This protein binds this small molecule.
Small molecule (SMILES): CC(C)C[C@H](NC(=O)[C@H](C)NC(=O)CNC(=O)[C@@H](N)Cc1ccccc1)C(=O)N[C@@H](CC(C)C)C(=O)N[C@@H](C)C(=O)O

Binding-site contacts:
Ligand atom C contacts residue ILE14 of chain 22.B at 4.2 Å (hydrophobic).
Ligand atom CG contacts residue THR16 of chain 22.B at 4.0 Å.
Ligand atom CD1 contacts residue THR16 of chain 22.B at 3.1 Å.
Ligand atom C contacts residue THR16 of chain 22.B at 3.7 Å.
Ligand atom O contacts residue ILE14 of chain 22.B at 3.1 Å.
Ligand atom CD1 contacts residue ASP12 of chain 22.B at 3.8 Å.
Ligand atom C contacts residue ILE14 of chain 22.B at 3.6 Å (hydrophobic).
Ligand atom O contacts residue ARG18 of chain 22.B at 3.0 Å (salt-bridge).
Ligand atom CA contacts residue ARG18 of chain 22.B at 3.8 Å.
Ligand atom C contacts residue ARG18 of chain 22.B at 4.1 Å.
Ligand atom CE1 contacts residue ASP12 of chain 22.B at 3.5 Å.
Ligand atom O contacts residue THR16 of chain 22.B at 3.1 Å (h-bond).
Ligand atom N contacts residue ILE14 of chain 22.B at 3.5 Å.
Ligand atom CD1 contacts residue ILE14 of chain 22.B at 3.6 Å (hydrophobic).
Ligand atom CB contacts residue ARG18 of chain 22.B at 4.2 Å.
Ligand atom CB contacts residue ILE14 of chain 22.B at 4.1 Å (hydrophobic).
Ligand atom CD2 contacts residue VAL32 of chain 22.B at 3.9 Å (hydrophobic).
Ligand atom CD2 contacts residue HIS157 of chain 22.B at 3.7 Å.
Ligand atom C contacts residue ARG18 of chain 22.B at 3.8 Å.
Ligand atom CB contacts residue THR17 of chain 22.B at 4.0 Å.
Ligand atom CG contacts residue ILE14 of chain 22.B at 4.2 Å (hydrophobic).
Ligand atom O contacts residue ILE14 of chain 22.B at 3.5 Å (h-bond).
Ligand atom CA contacts residue ASP12 of chain 22.B at 3.7 Å.
Ligand atom CB contacts residue LEU15 of chain 22.B at 4.1 Å (hydrophobic).
Ligand atom N contacts residue ASP12 of chain 22.B at 4.1 Å.
Ligand atom CG contacts residue THR17 of chain 22.B at 4.3 Å.
Ligand atom CD2 contacts residue THR17 of chain 22.B at 3.7 Å.
Ligand atom CD2 contacts residue ASP106 of chain 22.B at 4.1 Å.
Ligand atom C contacts residue THR16 of chain 22.B at 4.2 Å.
Ligand atom N contacts residue ILE14 of chain 22.B at 3.0 Å (h-bond).
Ligand atom CA contacts residue THR16 of chain 22.B at 3.6 Å.
Ligand atom O contacts residue ARG18 of chain 22.B at 3.6 Å (salt-bridge).
Ligand atom N contacts residue THR16 of chain 22.B at 2.9 Å (h-bond).
Ligand atom CD1 contacts residue TYR34 of chain 22.B at 3.0 Å (hydrophobic).
Ligand atom O contacts residue THR17 of chain 22.B at 3.8 Å.
Ligand atom C contacts residue ILE14 of chain 22.B at 3.4 Å (hydrophobic).
Ligand atom O contacts residue LEU15 of chain 22.B at 3.5 Å.
Ligand atom CB contacts residue THR16 of chain 22.B at 4.2 Å.
Ligand atom CA contacts residue ILE14 of chain 22.B at 4.0 Å (hydrophobic).
Ligand atom CA contacts residue ILE14 of chain 22.B at 3.3 Å (hydrophobic).

Sequence of chain 22.B:
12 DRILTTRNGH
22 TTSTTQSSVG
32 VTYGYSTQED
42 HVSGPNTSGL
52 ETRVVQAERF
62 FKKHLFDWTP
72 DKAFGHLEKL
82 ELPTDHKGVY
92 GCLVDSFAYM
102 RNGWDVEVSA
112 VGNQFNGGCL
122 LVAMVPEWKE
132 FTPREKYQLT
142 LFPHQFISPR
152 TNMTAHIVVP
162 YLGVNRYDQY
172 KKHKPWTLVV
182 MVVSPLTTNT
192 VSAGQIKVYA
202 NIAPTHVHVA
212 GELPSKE